Sequence of chain 1.C:
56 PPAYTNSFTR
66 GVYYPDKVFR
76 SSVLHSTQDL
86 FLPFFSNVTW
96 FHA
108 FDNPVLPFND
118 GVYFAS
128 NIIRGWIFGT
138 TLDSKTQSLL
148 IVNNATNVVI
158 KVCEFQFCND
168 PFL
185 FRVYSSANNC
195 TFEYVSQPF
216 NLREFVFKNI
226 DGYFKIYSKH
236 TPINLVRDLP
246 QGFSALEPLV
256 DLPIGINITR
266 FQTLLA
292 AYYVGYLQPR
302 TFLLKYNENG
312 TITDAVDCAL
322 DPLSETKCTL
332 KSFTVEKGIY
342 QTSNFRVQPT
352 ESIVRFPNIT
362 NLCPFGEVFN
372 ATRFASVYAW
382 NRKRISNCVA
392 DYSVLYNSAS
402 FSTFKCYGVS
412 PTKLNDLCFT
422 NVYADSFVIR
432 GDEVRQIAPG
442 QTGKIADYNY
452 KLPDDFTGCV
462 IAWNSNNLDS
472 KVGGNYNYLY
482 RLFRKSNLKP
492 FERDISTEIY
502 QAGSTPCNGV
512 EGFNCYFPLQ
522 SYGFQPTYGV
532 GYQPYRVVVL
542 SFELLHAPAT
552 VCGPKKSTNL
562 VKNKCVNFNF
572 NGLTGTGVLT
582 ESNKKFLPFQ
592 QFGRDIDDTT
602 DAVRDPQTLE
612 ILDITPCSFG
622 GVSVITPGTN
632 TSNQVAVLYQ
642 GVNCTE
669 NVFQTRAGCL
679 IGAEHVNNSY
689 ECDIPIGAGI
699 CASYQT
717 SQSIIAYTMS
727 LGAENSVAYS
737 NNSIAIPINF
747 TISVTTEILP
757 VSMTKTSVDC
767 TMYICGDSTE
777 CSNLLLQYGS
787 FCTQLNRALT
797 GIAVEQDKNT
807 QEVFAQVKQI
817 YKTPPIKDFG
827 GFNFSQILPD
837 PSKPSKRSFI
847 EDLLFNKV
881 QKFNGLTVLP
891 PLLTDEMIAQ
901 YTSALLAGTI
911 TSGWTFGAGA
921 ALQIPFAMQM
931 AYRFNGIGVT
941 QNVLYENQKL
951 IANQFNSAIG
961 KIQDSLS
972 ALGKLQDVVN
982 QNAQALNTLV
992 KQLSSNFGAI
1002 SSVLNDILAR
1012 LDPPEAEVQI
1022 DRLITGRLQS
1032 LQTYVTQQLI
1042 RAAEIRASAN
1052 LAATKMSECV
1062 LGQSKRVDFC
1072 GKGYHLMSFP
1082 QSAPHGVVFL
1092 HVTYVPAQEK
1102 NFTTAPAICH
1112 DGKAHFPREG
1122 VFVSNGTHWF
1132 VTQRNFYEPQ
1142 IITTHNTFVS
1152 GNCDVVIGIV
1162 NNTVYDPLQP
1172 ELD

The small molecule below binds the protein below.
Small molecule (SMILES): CC(=O)N[C@@H]1[C@@H](O)[C@H](O)[C@@H](CO)O[C@H]1O

Binding-site contacts:
Ligand atom C4 contacts residue ASN631 of chain 1.C at 4.2 Å.
Ligand atom O5 contacts residue ASN631 of chain 1.C at 2.4 Å (h-bond).
Ligand atom O7 contacts residue ASN631 of chain 1.C at 3.2 Å (h-bond).
Ligand atom C5 contacts residue ASN631 of chain 1.C at 3.7 Å.
Ligand atom C1 contacts residue ASN631 of chain 1.C at 1.4 Å.
Ligand atom C2 contacts residue ASN631 of chain 1.C at 2.5 Å.
Ligand atom C3 contacts residue ASN631 of chain 1.C at 3.8 Å.
Ligand atom C7 contacts residue ASN631 of chain 1.C at 3.2 Å.
Ligand atom N2 contacts residue ASN631 of chain 1.C at 2.9 Å (h-bond).
Ligand atom C8 contacts residue ASN631 of chain 1.C at 3.7 Å.